Sequence of chain 7.A:
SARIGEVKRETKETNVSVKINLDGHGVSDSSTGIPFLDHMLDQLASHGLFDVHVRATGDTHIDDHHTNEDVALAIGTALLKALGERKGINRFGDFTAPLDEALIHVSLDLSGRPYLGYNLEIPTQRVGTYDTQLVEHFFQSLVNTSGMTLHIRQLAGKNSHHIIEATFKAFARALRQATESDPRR

Binding-site contacts:
Ligand atom N4 contacts residue MN1 of chain 20.C at 2.2 Å.
Ligand atom N4 contacts residue HIS168 of chain 7.A at 3.4 Å (h-bond).
Ligand atom N4 contacts residue HIS71 of chain 20.A at 3.1 Å (h-bond).
Ligand atom C3 contacts residue MN1 of chain 20.C at 3.2 Å.
Ligand atom N1 contacts residue MN1 of chain 20.C at 4.4 Å.
Ligand atom N1 contacts residue HIS167 of chain 7.A at 3.2 Å (h-bond).
Ligand atom C5 contacts residue MN1 of chain 20.C at 3.2 Å.
Ligand atom C5 contacts residue GLU75 of chain 20.A at 4.2 Å.
Ligand atom N2 contacts residue HIS72 of chain 20.A at 4.1 Å.
Ligand atom N1 contacts residue HIS71 of chain 20.A at 4.5 Å.
Ligand atom N1 contacts residue GLU171 of chain 7.A at 3.1 Å (salt-bridge).
Ligand atom N1 contacts residue LEU105 of chain 7.A at 4.2 Å.
Ligand atom C3 contacts residue HIS71 of chain 20.A at 4.4 Å.
Ligand atom C5 contacts residue GLU171 of chain 7.A at 4.1 Å.
Ligand atom N1 contacts residue MN1 of chain 20.B at 2.3 Å.
Ligand atom C5 contacts residue HIS167 of chain 7.A at 3.4 Å.
Ligand atom N2 contacts residue MN1 of chain 20.B at 3.2 Å.
Ligand atom C3 contacts residue HIS168 of chain 7.A at 4.2 Å.
Ligand atom N4 contacts residue MN1 of chain 20.B at 4.4 Å.
Ligand atom N1 contacts residue HIS72 of chain 20.A at 3.2 Å (h-bond).
Ligand atom N2 contacts residue LEU105 of chain 7.A at 4.0 Å.
Ligand atom C5 contacts residue HIS71 of chain 20.A at 3.1 Å.
Ligand atom C5 contacts residue HIS168 of chain 7.A at 3.8 Å.
Ligand atom N4 contacts residue GLU75 of chain 20.A at 3.3 Å (salt-bridge).
Ligand atom C3 contacts residue GLU75 of chain 20.A at 3.8 Å.
Ligand atom C3 contacts residue MN1 of chain 20.B at 4.4 Å.
Ligand atom C5 contacts residue LEU105 of chain 7.A at 4.5 Å (hydrophobic).
Ligand atom N2 contacts residue MN1 of chain 20.C at 4.4 Å.
Ligand atom N4 contacts residue HIS72 of chain 20.A at 4.4 Å.
Ligand atom C5 contacts residue HIS72 of chain 20.A at 3.7 Å.
Ligand atom C5 contacts residue MN1 of chain 20.B at 3.2 Å.
Ligand atom N2 contacts residue GLU171 of chain 7.A at 3.6 Å.
Ligand atom N4 contacts residue LEU105 of chain 7.A at 4.1 Å.
Ligand atom C3 contacts residue LEU105 of chain 7.A at 3.8 Å (hydrophobic).
Ligand atom C3 contacts residue ARG119 of chain 9.A at 4.5 Å.

Sequence of chain 9.A:
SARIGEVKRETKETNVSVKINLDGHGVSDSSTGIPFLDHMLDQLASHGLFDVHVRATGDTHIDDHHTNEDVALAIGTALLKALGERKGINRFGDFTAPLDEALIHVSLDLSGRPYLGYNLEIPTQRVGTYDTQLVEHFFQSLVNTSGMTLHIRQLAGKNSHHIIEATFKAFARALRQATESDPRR

Sequence of chain 20.A:
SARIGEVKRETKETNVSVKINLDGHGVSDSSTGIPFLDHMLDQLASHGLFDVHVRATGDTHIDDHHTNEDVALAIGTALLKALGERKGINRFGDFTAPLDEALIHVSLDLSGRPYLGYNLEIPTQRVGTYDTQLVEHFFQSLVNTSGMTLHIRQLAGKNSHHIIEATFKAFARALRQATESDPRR

This protein binds this small molecule.
Small molecule (SMILES): c1nnc[nH]1